This small molecule binds to this protein.
Small molecule (SMILES): c1cncc(CCCNCCc2ccnc(-n3ccnc3)n2)c1

Sequence of chain 1.A:
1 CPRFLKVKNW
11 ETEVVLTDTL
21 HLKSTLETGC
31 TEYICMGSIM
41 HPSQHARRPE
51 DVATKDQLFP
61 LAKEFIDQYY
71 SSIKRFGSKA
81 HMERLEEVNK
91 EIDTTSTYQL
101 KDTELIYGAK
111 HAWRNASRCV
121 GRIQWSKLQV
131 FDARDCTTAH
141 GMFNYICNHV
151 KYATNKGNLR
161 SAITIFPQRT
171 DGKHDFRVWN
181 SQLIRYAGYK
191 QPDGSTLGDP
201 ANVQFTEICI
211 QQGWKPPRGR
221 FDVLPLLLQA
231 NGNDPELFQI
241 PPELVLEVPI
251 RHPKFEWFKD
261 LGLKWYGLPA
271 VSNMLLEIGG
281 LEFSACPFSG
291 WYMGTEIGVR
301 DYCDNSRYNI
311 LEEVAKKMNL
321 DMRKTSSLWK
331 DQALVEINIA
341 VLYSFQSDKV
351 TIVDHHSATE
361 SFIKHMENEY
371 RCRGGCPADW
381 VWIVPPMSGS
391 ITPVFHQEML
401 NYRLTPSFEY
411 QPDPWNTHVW

Sequence of chain 1.B:
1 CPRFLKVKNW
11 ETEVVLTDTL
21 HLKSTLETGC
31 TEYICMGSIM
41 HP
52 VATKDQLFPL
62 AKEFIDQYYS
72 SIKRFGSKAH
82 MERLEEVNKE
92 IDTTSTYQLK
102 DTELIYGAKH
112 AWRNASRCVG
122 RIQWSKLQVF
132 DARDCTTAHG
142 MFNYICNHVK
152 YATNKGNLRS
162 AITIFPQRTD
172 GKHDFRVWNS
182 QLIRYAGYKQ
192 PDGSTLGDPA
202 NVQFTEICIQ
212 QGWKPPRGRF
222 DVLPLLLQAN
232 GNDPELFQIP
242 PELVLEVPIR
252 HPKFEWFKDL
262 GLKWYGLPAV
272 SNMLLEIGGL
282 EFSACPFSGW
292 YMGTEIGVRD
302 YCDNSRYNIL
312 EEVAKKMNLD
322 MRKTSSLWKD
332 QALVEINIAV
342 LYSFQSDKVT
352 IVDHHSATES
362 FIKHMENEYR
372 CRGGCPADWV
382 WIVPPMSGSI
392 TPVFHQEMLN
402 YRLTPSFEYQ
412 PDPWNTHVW

Binding-site contacts:
Ligand atom C5' contacts residue MET40 of chain 1.A at 3.6 Å (hydrophobic).
Ligand atom N1' contacts residue HIS41 of chain 1.A at 3.0 Å (h-bond).
Ligand atom C14 contacts residue GLN182 of chain 1.A at 3.3 Å.
Ligand atom C16 contacts residue VAL271 of chain 1.A at 3.9 Å (hydrophobic).
Ligand atom C6' contacts residue MET40 of chain 1.A at 3.6 Å (hydrophobic).
Ligand atom C12 contacts residue VAL271 of chain 1.A at 3.4 Å (hydrophobic).
Ligand atom C21 contacts residue HEM1 of chain 1.E at 3.7 Å.
Ligand atom C05 contacts residue PRO269 of chain 1.A at 4.1 Å (hydrophobic).
Ligand atom N13 contacts residue ALA270 of chain 1.A at 3.9 Å.
Ligand atom C12 contacts residue GLU296 of chain 1.A at 3.9 Å.
Ligand atom C2' contacts residue HIS41 of chain 1.A at 4.1 Å.
Ligand atom C04 contacts residue VAL271 of chain 1.A at 4.1 Å (hydrophobic).
Ligand atom C05 contacts residue PHE288 of chain 1.A at 4.1 Å (hydrophobic).
Ligand atom N13 contacts residue PRO269 of chain 1.A at 3.2 Å.
Ligand atom C14 contacts residue ALA270 of chain 1.A at 4.1 Å (hydrophobic).
Ligand atom C18 contacts residue HEM1 of chain 1.E at 3.3 Å.
Ligand atom C05 contacts residue HEM1 of chain 1.E at 3.4 Å.
Ligand atom C21 contacts residue TRP382 of chain 1.A at 4.0 Å (hydrophobic).
Ligand atom N19 contacts residue TRP382 of chain 1.A at 4.0 Å.
Ligand atom C6' contacts residue HIS41 of chain 1.A at 3.5 Å.
Ligand atom N11 contacts residue VAL271 of chain 1.A at 3.4 Å.
Ligand atom C05 contacts residue GLY290 of chain 1.A at 3.9 Å.
Ligand atom C04 contacts residue PRO269 of chain 1.A at 3.2 Å (hydrophobic).
Ligand atom N13 contacts residue VAL271 of chain 1.A at 3.9 Å.
Ligand atom C18 contacts residue VAL271 of chain 1.A at 4.0 Å (hydrophobic).
Ligand atom N03 contacts residue VAL271 of chain 1.A at 3.7 Å.
Ligand atom N11 contacts residue HEM1 of chain 1.E at 4.0 Å.
Ligand atom N19 contacts residue HEM1 of chain 1.E at 2.7 Å (h-bond).
Ligand atom C14 contacts residue PRO269 of chain 1.A at 3.7 Å (hydrophobic).
Ligand atom N01 contacts residue HEM1 of chain 1.E at 2.4 Å.
Ligand atom C20 contacts residue HEM1 of chain 1.E at 3.4 Å.
Ligand atom N1' contacts residue MET40 of chain 1.A at 4.2 Å.
Ligand atom C4' contacts residue MET40 of chain 1.A at 4.1 Å (hydrophobic).
Ligand atom N11 contacts residue GLU296 of chain 1.A at 3.8 Å.
Ligand atom C16 contacts residue GLU296 of chain 1.A at 4.0 Å.
Ligand atom C02 contacts residue HEM1 of chain 1.E at 3.2 Å.
Ligand atom C6' contacts residue TRP10 of chain 1.B at 3.4 Å (hydrophobic).
Ligand atom C17 contacts residue HEM1 of chain 1.E at 3.1 Å.
Ligand atom C15 contacts residue GLN182 of chain 1.A at 3.4 Å.
Ligand atom C5' contacts residue TRP10 of chain 1.B at 3.5 Å (hydrophobic).